Sequence of chain 11.C:
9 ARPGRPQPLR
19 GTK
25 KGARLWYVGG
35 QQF

Sequence of chain 11.A:
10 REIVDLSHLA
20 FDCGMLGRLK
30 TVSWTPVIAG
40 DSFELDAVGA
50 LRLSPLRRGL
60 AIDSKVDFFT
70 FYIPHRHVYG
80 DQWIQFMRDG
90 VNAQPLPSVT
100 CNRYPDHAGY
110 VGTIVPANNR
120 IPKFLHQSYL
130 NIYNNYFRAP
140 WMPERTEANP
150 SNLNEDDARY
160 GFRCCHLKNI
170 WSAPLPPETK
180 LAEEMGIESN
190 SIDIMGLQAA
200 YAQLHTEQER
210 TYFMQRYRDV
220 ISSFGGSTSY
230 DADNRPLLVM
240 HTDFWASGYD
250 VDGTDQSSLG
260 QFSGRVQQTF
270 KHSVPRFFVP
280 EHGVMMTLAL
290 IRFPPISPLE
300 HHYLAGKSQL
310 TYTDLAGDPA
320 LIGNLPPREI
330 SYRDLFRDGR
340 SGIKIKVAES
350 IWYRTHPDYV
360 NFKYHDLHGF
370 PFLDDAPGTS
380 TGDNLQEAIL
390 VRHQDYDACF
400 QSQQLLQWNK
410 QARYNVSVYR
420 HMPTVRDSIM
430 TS

Sequence of chain 12.A:
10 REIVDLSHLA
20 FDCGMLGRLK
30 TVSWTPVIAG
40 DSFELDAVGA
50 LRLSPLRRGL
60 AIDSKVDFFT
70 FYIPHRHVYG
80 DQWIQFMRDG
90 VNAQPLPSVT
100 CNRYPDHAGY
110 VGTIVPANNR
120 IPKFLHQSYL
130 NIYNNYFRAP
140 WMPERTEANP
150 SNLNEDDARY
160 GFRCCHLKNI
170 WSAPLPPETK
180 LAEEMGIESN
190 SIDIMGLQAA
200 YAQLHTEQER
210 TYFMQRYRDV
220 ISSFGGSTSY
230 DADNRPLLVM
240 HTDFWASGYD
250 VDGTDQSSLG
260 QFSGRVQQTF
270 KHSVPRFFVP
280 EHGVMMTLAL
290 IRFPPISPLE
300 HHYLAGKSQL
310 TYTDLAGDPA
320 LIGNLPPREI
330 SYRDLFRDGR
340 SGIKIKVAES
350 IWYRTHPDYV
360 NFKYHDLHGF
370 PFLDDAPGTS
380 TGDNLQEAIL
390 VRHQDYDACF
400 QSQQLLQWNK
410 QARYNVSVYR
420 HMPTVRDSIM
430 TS

Binding-site contacts:
Ligand atom OP2 contacts residue THR423 of chain 12.A at 2.9 Å.
Ligand atom C2 contacts residue ARG425 of chain 12.A at 3.1 Å.
Ligand atom O3' contacts residue ARG425 of chain 12.A at 3.8 Å.
Ligand atom O5' contacts residue ARG425 of chain 12.A at 2.8 Å.
Ligand atom N3 contacts residue PHE212 of chain 11.A at 2.9 Å.
Ligand atom C1' contacts residue PHE212 of chain 11.A at 3.5 Å (hydrophobic).
Ligand atom N1 contacts residue GLU208 of chain 11.A at 1.5 Å (salt-bridge).
Ligand atom C1' contacts residue ALA27 of chain 11.C at 3.8 Å (hydrophobic).
Ligand atom C4' contacts residue DC1 of chain 11.H at 2.8 Å.
Ligand atom P contacts residue DC1 of chain 11.H at 2.5 Å.
Ligand atom O3' contacts residue ARG28 of chain 11.C at 3.5 Å (salt-bridge).
Ligand atom O5' contacts residue DC1 of chain 11.H at 2.6 Å.
Ligand atom C2' contacts residue DC1 of chain 11.E at 2.2 Å.
Ligand atom N3 contacts residue ARG425 of chain 12.A at 3.1 Å (salt-bridge).
Ligand atom N3 contacts residue GLU208 of chain 11.A at 2.7 Å (salt-bridge).
Ligand atom OP2 contacts residue DC1 of chain 11.H at 2.0 Å.
Ligand atom O5' contacts residue ARG28 of chain 11.C at 3.4 Å.
Ligand atom C6 contacts residue GLU208 of chain 11.A at 2.6 Å.
Ligand atom O3' contacts residue THR423 of chain 12.A at 3.8 Å.
Ligand atom C3' contacts residue DC1 of chain 11.E at 2.9 Å.
Ligand atom C5 contacts residue GLU208 of chain 11.A at 3.4 Å.
Ligand atom OP2 contacts residue ARG425 of chain 12.A at 3.8 Å.
Ligand atom O4' contacts residue ARG425 of chain 12.A at 3.7 Å.
Ligand atom C1' contacts residue DC1 of chain 11.E at 3.6 Å.
Ligand atom N1 contacts residue ARG425 of chain 12.A at 3.6 Å (salt-bridge).
Ligand atom OP2 contacts residue ASP426 of chain 12.A at 2.8 Å (salt-bridge).
Ligand atom C2 contacts residue PHE212 of chain 11.A at 3.8 Å (hydrophobic).
Ligand atom C5' contacts residue DC1 of chain 11.H at 2.3 Å.
Ligand atom C4 contacts residue ARG425 of chain 12.A at 3.6 Å.
Ligand atom OP1 contacts residue GLY34 of chain 11.C at 3.8 Å.
Ligand atom C5' contacts residue ARG28 of chain 11.C at 3.1 Å.
Ligand atom C2 contacts residue GLU208 of chain 11.A at 1.6 Å.
Ligand atom O3' contacts residue DC1 of chain 11.E at 3.3 Å.
Ligand atom OP1 contacts residue ARG28 of chain 11.C at 3.2 Å (salt-bridge).
Ligand atom O5' contacts residue TYR31 of chain 11.C at 3.4 Å (h-bond).
Ligand atom P contacts residue ARG425 of chain 12.A at 3.5 Å.
Ligand atom N6 contacts residue GLU208 of chain 11.A at 3.4 Å (salt-bridge).
Ligand atom C5' contacts residue TYR31 of chain 11.C at 2.9 Å (hydrophobic).
Ligand atom O4' contacts residue PHE212 of chain 11.A at 3.4 Å.
Ligand atom C4 contacts residue GLU208 of chain 11.A at 3.4 Å.

A protein and the small-molecule ligand that binds it are described below.
Small molecule (SMILES): Nc1ncnc2c1N1CN2[C@H]2C[C@]3(OP3(O)(O)OC[C@H]3OCC[C@@H]3O[P](=O)(O)OC[C@H]3O[C@@H]1C[C@@H]3O)[C@@H](CO[P](=O)(O)O[C@H]1CCO[C@@H]1COP(=O)=O)O2